Binding-site contacts:
Ligand atom C3 contacts residue ASN207 of chain 1.A at 3.9 Å.
Ligand atom O5 contacts residue ASN207 of chain 1.A at 2.1 Å (h-bond).
Ligand atom O5 contacts residue GLU203 of chain 1.A at 3.4 Å.
Ligand atom C7 contacts residue TYR267 of chain 1.A at 3.6 Å (hydrophobic).
Ligand atom O6 contacts residue GLU203 of chain 1.A at 4.2 Å.
Ligand atom N2 contacts residue ASN207 of chain 1.A at 3.3 Å (h-bond).
Ligand atom C5 contacts residue SER204 of chain 1.A at 3.9 Å.
Ligand atom O7 contacts residue TYR267 of chain 1.A at 3.0 Å.
Ligand atom C6 contacts residue SER204 of chain 1.A at 3.5 Å.
Ligand atom C8 contacts residue ASN207 of chain 1.A at 3.6 Å.
Ligand atom O6 contacts residue GLY276 of chain 1.A at 4.3 Å.
Ligand atom C5 contacts residue ASN207 of chain 1.A at 3.4 Å.
Ligand atom C7 contacts residue ASN207 of chain 1.A at 3.6 Å.
Ligand atom C8 contacts residue TYR267 of chain 1.A at 3.6 Å (hydrophobic).
Ligand atom C6 contacts residue ASN207 of chain 1.A at 4.4 Å.
Ligand atom C2 contacts residue ASN207 of chain 1.A at 2.7 Å.
Ligand atom C6 contacts residue GLY276 of chain 1.A at 4.2 Å.
Ligand atom C8 contacts residue ARG272 of chain 1.A at 4.3 Å.
Ligand atom C5 contacts residue GLU203 of chain 1.A at 4.1 Å.
Ligand atom O6 contacts residue SER204 of chain 1.A at 4.3 Å.
Ligand atom C1 contacts residue SER204 of chain 1.A at 4.3 Å.
Ligand atom C6 contacts residue GLU203 of chain 1.A at 3.6 Å.
Ligand atom C8 contacts residue HIS269 of chain 1.A at 4.0 Å.
Ligand atom O7 contacts residue ASN207 of chain 1.A at 4.4 Å.
Ligand atom C4 contacts residue ASN207 of chain 1.A at 4.2 Å.
Ligand atom C1 contacts residue ASN207 of chain 1.A at 1.4 Å.
Ligand atom O5 contacts residue SER204 of chain 1.A at 3.7 Å.
Ligand atom C1 contacts residue GLU203 of chain 1.A at 4.5 Å.

Sequence of chain 1.A:
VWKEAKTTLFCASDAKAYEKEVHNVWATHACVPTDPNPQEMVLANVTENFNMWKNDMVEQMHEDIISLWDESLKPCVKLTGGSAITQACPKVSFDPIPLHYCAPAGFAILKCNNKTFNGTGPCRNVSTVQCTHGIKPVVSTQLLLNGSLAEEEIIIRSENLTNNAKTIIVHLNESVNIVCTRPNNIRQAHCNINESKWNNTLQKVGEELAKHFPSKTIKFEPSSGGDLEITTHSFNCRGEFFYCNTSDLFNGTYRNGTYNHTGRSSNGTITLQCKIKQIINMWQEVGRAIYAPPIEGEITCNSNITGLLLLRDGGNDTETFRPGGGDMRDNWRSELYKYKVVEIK

This protein binds this small molecule.
Small molecule (SMILES): CC(=O)N[C@@H]1[C@@H](O)[C@H](O)[C@@H](CO)O[C@H]1O